Sequence of chain 1.C:
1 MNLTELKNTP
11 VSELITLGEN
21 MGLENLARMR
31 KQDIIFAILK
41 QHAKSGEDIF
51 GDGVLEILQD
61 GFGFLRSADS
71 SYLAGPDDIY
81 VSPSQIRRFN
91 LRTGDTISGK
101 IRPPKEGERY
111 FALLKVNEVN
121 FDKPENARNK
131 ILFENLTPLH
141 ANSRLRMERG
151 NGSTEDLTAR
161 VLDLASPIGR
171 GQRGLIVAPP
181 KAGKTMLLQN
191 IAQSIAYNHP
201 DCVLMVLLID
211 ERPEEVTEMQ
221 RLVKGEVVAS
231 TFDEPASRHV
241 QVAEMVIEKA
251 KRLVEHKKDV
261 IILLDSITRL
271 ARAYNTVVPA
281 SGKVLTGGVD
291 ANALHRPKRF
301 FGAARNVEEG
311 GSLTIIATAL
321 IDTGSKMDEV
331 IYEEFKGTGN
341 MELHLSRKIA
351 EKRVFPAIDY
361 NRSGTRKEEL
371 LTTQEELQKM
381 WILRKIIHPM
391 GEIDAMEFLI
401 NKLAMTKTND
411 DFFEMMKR

Binding-site contacts:
Ligand atom N7 contacts residue MET186 of chain 1.D at 3.3 Å.
Ligand atom O1G contacts residue ARG366 of chain 1.C at 2.9 Å (salt-bridge).
Ligand atom O3A contacts residue THR185 of chain 1.D at 3.2 Å (h-bond).
Ligand atom O4' contacts residue PHE355 of chain 1.D at 3.2 Å.
Ligand atom O3A contacts residue LYS184 of chain 1.D at 3.3 Å (salt-bridge).
Ligand atom C2' contacts residue MET186 of chain 1.D at 3.6 Å (hydrophobic).
Ligand atom C5 contacts residue PHE355 of chain 1.D at 3.4 Å (hydrophobic).
Ligand atom N1 contacts residue PHE355 of chain 1.D at 3.3 Å.
Ligand atom C1' contacts residue PHE355 of chain 1.D at 3.3 Å (hydrophobic).
Ligand atom O1B contacts residue GLY183 of chain 1.D at 3.5 Å (h-bond).
Ligand atom O3A contacts residue GLY183 of chain 1.D at 3.2 Å.
Ligand atom O1B contacts residue LYS184 of chain 1.D at 3.2 Å.
Ligand atom O1D contacts residue THR365 of chain 1.C at 3.2 Å (h-bond).
Ligand atom C2 contacts residue PHE355 of chain 1.D at 3.6 Å (hydrophobic).
Ligand atom PD contacts residue LYS181 of chain 1.D at 3.4 Å.
Ligand atom N9 contacts residue PHE355 of chain 1.D at 3.3 Å.
Ligand atom O1B contacts residue ALA182 of chain 1.D at 3.3 Å (h-bond).
Ligand atom O1C contacts residue GLU369 of chain 1.C at 3.6 Å (salt-bridge).
Ligand atom PA contacts residue GLY183 of chain 1.D at 3.6 Å.
Ligand atom C6 contacts residue PHE355 of chain 1.D at 3.4 Å (hydrophobic).
Ligand atom O2D contacts residue LYS181 of chain 1.D at 2.4 Å (salt-bridge).
Ligand atom O1C contacts residue LYS367 of chain 1.C at 2.8 Å (salt-bridge).
Ligand atom O2A contacts residue THR185 of chain 1.D at 2.3 Å (h-bond).
Ligand atom C8 contacts residue GLY183 of chain 1.D at 3.5 Å.
Ligand atom O2G contacts residue LYS184 of chain 1.D at 3.2 Å (salt-bridge).
Ligand atom O1D contacts residue LYS181 of chain 1.D at 3.4 Å (salt-bridge).
Ligand atom O2A contacts residue MET186 of chain 1.D at 3.3 Å (h-bond).
Ligand atom C4 contacts residue PHE355 of chain 1.D at 3.3 Å (hydrophobic).
Ligand atom O5' contacts residue GLY183 of chain 1.D at 3.3 Å.
Ligand atom O3B contacts residue THR185 of chain 1.D at 3.5 Å.
Ligand atom C8 contacts residue PHE355 of chain 1.D at 3.5 Å (hydrophobic).
Ligand atom O1B contacts residue LYS181 of chain 1.D at 3.2 Å (salt-bridge).
Ligand atom N7 contacts residue PHE355 of chain 1.D at 3.6 Å.
Ligand atom O3G contacts residue ARG366 of chain 1.C at 3.7 Å.
Ligand atom C4 contacts residue MET186 of chain 1.D at 3.5 Å (hydrophobic).
Ligand atom O2B contacts residue LYS181 of chain 1.D at 3.3 Å.
Ligand atom O1G contacts residue ARG212 of chain 1.D at 2.8 Å (salt-bridge).
Ligand atom PA contacts residue THR185 of chain 1.D at 3.1 Å.
Ligand atom O1A contacts residue THR185 of chain 1.D at 3.4 Å (h-bond).
Ligand atom N3 contacts residue PHE355 of chain 1.D at 3.2 Å.

A small-molecule ligand and the protein it binds are described below.
Small molecule (SMILES): Nc1nc2c(ncn2[C@@H]2O[C@H](COP(=O)(O)OP(=O)(O)OP(=O)(O)O)[C@@H](OP(=O)(O)OP(=O)(O)O)[C@H]2O)c(=O)[nH]1

Sequence of chain 1.D:
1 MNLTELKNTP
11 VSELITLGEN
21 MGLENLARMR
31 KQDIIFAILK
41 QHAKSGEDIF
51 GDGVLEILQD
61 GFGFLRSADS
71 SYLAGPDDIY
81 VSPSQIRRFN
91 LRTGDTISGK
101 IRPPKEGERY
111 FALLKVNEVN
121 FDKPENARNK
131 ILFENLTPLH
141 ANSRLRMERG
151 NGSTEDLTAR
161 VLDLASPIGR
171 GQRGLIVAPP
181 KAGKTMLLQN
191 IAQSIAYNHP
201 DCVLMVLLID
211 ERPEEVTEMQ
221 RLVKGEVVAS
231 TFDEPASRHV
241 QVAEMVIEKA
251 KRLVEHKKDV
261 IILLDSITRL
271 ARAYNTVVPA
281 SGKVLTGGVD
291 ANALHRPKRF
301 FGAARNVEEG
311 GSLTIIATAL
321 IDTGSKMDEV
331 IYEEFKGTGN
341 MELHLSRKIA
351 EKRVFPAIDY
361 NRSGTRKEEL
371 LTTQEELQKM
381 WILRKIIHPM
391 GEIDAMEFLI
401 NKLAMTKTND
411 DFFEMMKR